Sequence of chain 1.C:
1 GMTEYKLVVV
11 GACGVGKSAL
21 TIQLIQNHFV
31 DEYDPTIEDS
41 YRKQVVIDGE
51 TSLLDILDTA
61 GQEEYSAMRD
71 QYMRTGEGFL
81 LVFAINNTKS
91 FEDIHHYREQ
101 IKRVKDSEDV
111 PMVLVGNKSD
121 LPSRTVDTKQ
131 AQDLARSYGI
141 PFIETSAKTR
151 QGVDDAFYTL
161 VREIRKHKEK

A protein and the small-molecule ligand that binds it are described below.
Small molecule (SMILES): C[C@H](F)C(=O)N1CCN(c2nc(OC[C@@H]3CCCN3C)nc3c2CCN(c2cccc4cccc(Cl)c24)C3)C[C@@H]1CC#N

Binding-site contacts:
Ligand atom C23 contacts residue ASP70 of chain 1.C at 3.2 Å.
Ligand atom C40 contacts residue TYR97 of chain 1.C at 3.6 Å (hydrophobic).
Ligand atom C40 contacts residue GLY11 of chain 1.C at 3.0 Å.
Ligand atom N3 contacts residue TYR65 of chain 1.C at 3.3 Å (h-bond).
Ligand atom N41 contacts residue VAL10 of chain 1.C at 3.5 Å.
Ligand atom N41 contacts residue TYR97 of chain 1.C at 3.3 Å.
Ligand atom C17 contacts residue CYS13 of chain 1.C at 3.1 Å (hydrophobic).
Ligand atom C31 contacts residue GLU63 of chain 1.C at 3.2 Å.
Ligand atom C16 contacts residue ALA60 of chain 1.C at 3.4 Å (hydrophobic).
Ligand atom C35 contacts residue HIS96 of chain 1.C at 3.4 Å.
Ligand atom C21 contacts residue GLU64 of chain 1.C at 3.6 Å.
Ligand atom O30 contacts residue TYR97 of chain 1.C at 3.4 Å (h-bond).
Ligand atom N5 contacts residue TYR97 of chain 1.C at 3.4 Å (h-bond).
Ligand atom C21 contacts residue TYR65 of chain 1.C at 3.5 Å (hydrophobic).
Ligand atom O30 contacts residue GLU63 of chain 1.C at 3.2 Å (salt-bridge).
Ligand atom C38 contacts residue TYR97 of chain 1.C at 3.5 Å (hydrophobic).
Ligand atom O30 contacts residue HIS96 of chain 1.C at 3.4 Å (h-bond).
Ligand atom N33 contacts residue GLU63 of chain 1.C at 2.7 Å (salt-bridge).
Ligand atom C22 contacts residue ASP70 of chain 1.C at 3.1 Å.
Ligand atom C8 contacts residue ARG69 of chain 1.C at 3.5 Å.
Ligand atom C4 contacts residue TYR97 of chain 1.C at 3.4 Å (hydrophobic).
Ligand atom C39 contacts residue CYS13 of chain 1.C at 1.7 Å (hydrophobic).
Ligand atom C37 contacts residue GLU63 of chain 1.C at 3.1 Å.
Ligand atom C26 contacts residue GLN100 of chain 1.C at 3.5 Å.
Ligand atom C29 contacts residue MET73 of chain 1.C at 3.4 Å (hydrophobic).
Ligand atom C19 contacts residue PRO35 of chain 1.C at 3.2 Å (hydrophobic).
Ligand atom C10 contacts residue TYR65 of chain 1.C at 3.5 Å (hydrophobic).
Ligand atom F42 contacts residue GLY61 of chain 1.C at 3.1 Å.
Ligand atom C22 contacts residue TYR65 of chain 1.C at 3.5 Å (hydrophobic).
Ligand atom C38 contacts residue GLY11 of chain 1.C at 3.0 Å.
Ligand atom N41 contacts residue GLY11 of chain 1.C at 3.3 Å (h-bond).
Ligand atom C32 contacts residue GLU63 of chain 1.C at 3.6 Å.
Ligand atom C31 contacts residue TYR97 of chain 1.C at 3.5 Å (hydrophobic).
Ligand atom N3 contacts residue GLU63 of chain 1.C at 3.5 Å.
Ligand atom C4 contacts residue GLU63 of chain 1.C at 3.5 Å.
Ligand atom N3 contacts residue HIS96 of chain 1.C at 2.9 Å (h-bond).
Ligand atom F42 contacts residue CYS13 of chain 1.C at 3.1 Å.
Ligand atom C34 contacts residue GLU63 of chain 1.C at 3.4 Å.
Ligand atom O18 contacts residue LYS17 of chain 1.C at 2.9 Å (salt-bridge).
Ligand atom C19 contacts residue CYS13 of chain 1.C at 2.7 Å (hydrophobic).